Sequence of chain 1.C:
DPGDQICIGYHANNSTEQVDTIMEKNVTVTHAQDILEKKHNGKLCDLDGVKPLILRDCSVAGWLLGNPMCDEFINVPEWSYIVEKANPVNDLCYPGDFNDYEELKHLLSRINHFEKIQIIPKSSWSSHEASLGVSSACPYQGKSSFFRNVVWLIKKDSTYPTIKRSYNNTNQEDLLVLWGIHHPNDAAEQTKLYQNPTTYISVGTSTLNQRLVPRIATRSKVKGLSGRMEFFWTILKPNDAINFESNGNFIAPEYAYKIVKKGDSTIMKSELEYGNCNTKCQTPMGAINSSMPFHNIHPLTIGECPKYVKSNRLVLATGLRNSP

This small molecule binds to this protein.
Small molecule (SMILES): CC(=O)N[C@H]1[C@H](O[C@H]2[C@H](O)[C@@H](NC(C)=O)CO[C@@H]2CO)O[C@H](CO)[C@@H](O[C@@H]2O[C@H](CO)[C@@H](O)[C@H](O)[C@@H]2O)[C@@H]1O

Sequence of chain 1.F:
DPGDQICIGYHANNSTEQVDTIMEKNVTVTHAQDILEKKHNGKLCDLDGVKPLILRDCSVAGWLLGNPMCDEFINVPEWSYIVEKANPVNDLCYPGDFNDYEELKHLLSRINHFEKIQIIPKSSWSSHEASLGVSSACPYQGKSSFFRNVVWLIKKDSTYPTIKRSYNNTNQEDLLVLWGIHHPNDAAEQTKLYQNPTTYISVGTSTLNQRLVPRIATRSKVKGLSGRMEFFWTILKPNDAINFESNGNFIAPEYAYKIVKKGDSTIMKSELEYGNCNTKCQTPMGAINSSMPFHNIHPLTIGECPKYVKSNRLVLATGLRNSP

Binding-site contacts:
Ligand atom C7 contacts residue ASN240 of chain 1.F at 3.9 Å.
Ligand atom C5 contacts residue ASN169 of chain 1.F at 3.6 Å.
Ligand atom C3 contacts residue ASN240 of chain 1.F at 4.1 Å.
Ligand atom N2 contacts residue ASN169 of chain 1.F at 2.8 Å (h-bond).
Ligand atom C8 contacts residue ASP241 of chain 1.F at 4.0 Å.
Ligand atom C1 contacts residue ASN240 of chain 1.F at 3.5 Å.
Ligand atom C2 contacts residue ASN240 of chain 1.F at 4.0 Å.
Ligand atom N2 contacts residue ALA242 of chain 1.F at 4.5 Å.
Ligand atom C7 contacts residue ALA242 of chain 1.F at 3.9 Å (hydrophobic).
Ligand atom C8 contacts residue ALA242 of chain 1.F at 3.5 Å (hydrophobic).
Ligand atom C4 contacts residue ASN169 of chain 1.F at 4.0 Å.
Ligand atom O5 contacts residue ASN240 of chain 1.F at 3.9 Å.
Ligand atom C4 contacts residue ASN240 of chain 1.F at 4.4 Å.
Ligand atom C1 contacts residue ASN169 of chain 1.F at 1.4 Å.
Ligand atom C3 contacts residue ASN169 of chain 1.F at 3.6 Å.
Ligand atom C8 contacts residue SER221 of chain 1.C at 3.8 Å.
Ligand atom C2 contacts residue ASN169 of chain 1.F at 2.2 Å.
Ligand atom N2 contacts residue ASN240 of chain 1.F at 3.1 Å (h-bond).
Ligand atom O5 contacts residue ASN169 of chain 1.F at 2.3 Å (h-bond).
Ligand atom C8 contacts residue ASN240 of chain 1.F at 3.8 Å.
Ligand atom O7 contacts residue ASN169 of chain 1.F at 3.9 Å.
Ligand atom C7 contacts residue ASN169 of chain 1.F at 3.6 Å.
Ligand atom C5 contacts residue ASN240 of chain 1.F at 3.7 Å.
Ligand atom O7 contacts residue ALA242 of chain 1.F at 4.2 Å.